A protein and the small-molecule ligand that binds it are described below.
Small molecule (SMILES): Nc1nc2c(ncn2[C@@H]2O[C@H](CO[P](=O)(O)C[P](=O)(O)OP(=O)(O)O)[C@@H](O)[C@H]2O)c(=O)[nH]1

Sequence of chain 98.B:
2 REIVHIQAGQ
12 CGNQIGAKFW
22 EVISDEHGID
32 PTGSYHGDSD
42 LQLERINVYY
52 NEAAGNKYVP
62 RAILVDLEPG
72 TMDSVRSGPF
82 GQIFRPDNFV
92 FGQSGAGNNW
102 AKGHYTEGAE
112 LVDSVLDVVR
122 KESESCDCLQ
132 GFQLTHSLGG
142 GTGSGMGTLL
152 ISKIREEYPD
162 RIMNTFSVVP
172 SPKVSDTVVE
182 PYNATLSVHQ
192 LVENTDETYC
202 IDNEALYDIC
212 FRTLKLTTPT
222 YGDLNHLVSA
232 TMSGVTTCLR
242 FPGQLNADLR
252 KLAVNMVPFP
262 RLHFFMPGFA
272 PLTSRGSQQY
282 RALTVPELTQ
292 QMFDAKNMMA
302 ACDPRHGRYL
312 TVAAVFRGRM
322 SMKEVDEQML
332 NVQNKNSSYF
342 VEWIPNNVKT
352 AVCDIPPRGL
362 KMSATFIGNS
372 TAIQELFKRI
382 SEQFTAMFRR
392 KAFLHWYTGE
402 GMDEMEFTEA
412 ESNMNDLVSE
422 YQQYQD

Binding-site contacts:
Ligand atom O2B contacts residue THR143 of chain 98.B at 2.7 Å (h-bond).
Ligand atom C4' contacts residue SER138 of chain 98.B at 3.2 Å.
Ligand atom O2A contacts residue GLN11 of chain 98.B at 3.5 Å (h-bond).
Ligand atom O4' contacts residue SER138 of chain 98.B at 3.3 Å (h-bond).
Ligand atom N3 contacts residue VAL169 of chain 98.B at 3.8 Å.
Ligand atom O3' contacts residue GLU181 of chain 98.B at 3.3 Å (salt-bridge).
Ligand atom O1B contacts residue GLN11 of chain 98.B at 3.2 Å (h-bond).
Ligand atom N1 contacts residue TYR222 of chain 98.B at 3.2 Å.
Ligand atom O3B contacts residue THR143 of chain 98.B at 3.1 Å (h-bond).
Ligand atom N3 contacts residue ASN204 of chain 98.B at 3.0 Å (h-bond).
Ligand atom O2G contacts residue ASN99 of chain 98.B at 2.9 Å (h-bond).
Ligand atom PB contacts residue MG1 of chain 98.F at 3.7 Å.
Ligand atom O2B contacts residue GLY144 of chain 98.B at 2.7 Å (h-bond).
Ligand atom O1A contacts residue GLN11 of chain 98.B at 3.1 Å.
Ligand atom O6 contacts residue TYR222 of chain 98.B at 3.8 Å.
Ligand atom O1B contacts residue GLY10 of chain 98.B at 3.7 Å.
Ligand atom PB contacts residue GLY10 of chain 98.B at 3.9 Å.
Ligand atom O1G contacts residue ALA97 of chain 98.B at 3.0 Å (h-bond).
Ligand atom O3B contacts residue MG1 of chain 98.F at 3.8 Å.
Ligand atom N1 contacts residue ASN226 of chain 98.B at 2.7 Å (h-bond).
Ligand atom O1B contacts residue MG1 of chain 98.F at 2.4 Å.
Ligand atom N2 contacts residue ASN226 of chain 98.B at 2.9 Å (h-bond).
Ligand atom PG contacts residue MG1 of chain 98.F at 3.5 Å.
Ligand atom C6 contacts residue GLN15 of chain 98.B at 3.6 Å.
Ligand atom C2 contacts residue TYR222 of chain 98.B at 3.5 Å (hydrophobic).
Ligand atom C2 contacts residue ASN204 of chain 98.B at 3.4 Å.
Ligand atom O6 contacts residue GLN15 of chain 98.B at 2.5 Å (h-bond).
Ligand atom O3G contacts residue MG1 of chain 98.F at 2.5 Å.
Ligand atom PB contacts residue THR143 of chain 98.B at 3.3 Å.
Ligand atom C6 contacts residue ASN226 of chain 98.B at 3.3 Å.
Ligand atom PG contacts residue GLY142 of chain 98.B at 3.9 Å.
Ligand atom O2B contacts residue GLY10 of chain 98.B at 3.2 Å.
Ligand atom N2 contacts residue ASN204 of chain 98.B at 2.6 Å (h-bond).
Ligand atom O3B contacts residue GLY142 of chain 98.B at 3.5 Å (h-bond).
Ligand atom O1G contacts residue THR143 of chain 98.B at 3.4 Å.
Ligand atom C2 contacts residue ASN226 of chain 98.B at 3.6 Å.
Ligand atom O2G contacts residue GLY142 of chain 98.B at 3.0 Å (h-bond).
Ligand atom O2A contacts residue CYS12 of chain 98.B at 3.3 Å (h-bond).
Ligand atom O6 contacts residue ASN226 of chain 98.B at 3.1 Å (h-bond).
Ligand atom C6 contacts residue TYR222 of chain 98.B at 3.7 Å (hydrophobic).